This protein binds this small molecule.
Small molecule (SMILES): Cc1cc(CCCCCOc2ccc(C3=NCCO3)cc2)on1

Sequence of chain 11.C:
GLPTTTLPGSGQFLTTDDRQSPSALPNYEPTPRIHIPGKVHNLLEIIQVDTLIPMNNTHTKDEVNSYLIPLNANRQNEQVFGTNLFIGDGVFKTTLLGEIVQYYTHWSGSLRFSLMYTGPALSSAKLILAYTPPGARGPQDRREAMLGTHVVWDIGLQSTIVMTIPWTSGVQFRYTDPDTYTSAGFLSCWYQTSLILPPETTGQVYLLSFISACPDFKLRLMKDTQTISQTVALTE

Sequence of chain 11.A:
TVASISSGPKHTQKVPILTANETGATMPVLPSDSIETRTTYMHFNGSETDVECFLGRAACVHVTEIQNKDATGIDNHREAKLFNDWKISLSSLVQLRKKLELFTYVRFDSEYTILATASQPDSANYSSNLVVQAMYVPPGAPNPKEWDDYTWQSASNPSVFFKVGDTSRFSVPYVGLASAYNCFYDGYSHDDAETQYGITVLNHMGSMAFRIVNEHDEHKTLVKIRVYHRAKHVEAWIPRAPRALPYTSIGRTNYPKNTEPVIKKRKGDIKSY

Binding-site contacts:
Ligand atom C4 contacts residue TYR197 of chain 11.A at 3.8 Å (hydrophobic).
Ligand atom C3B contacts residue VAL188 of chain 11.A at 3.8 Å (hydrophobic).
Ligand atom C6B contacts residue ILE104 of chain 11.A at 3.6 Å (hydrophobic).
Ligand atom N3A contacts residue PRO174 of chain 11.A at 3.7 Å.
Ligand atom C4C contacts residue VAL191 of chain 11.A at 3.0 Å (hydrophobic).
Ligand atom C2A contacts residue PHE186 of chain 11.A at 3.3 Å (hydrophobic).
Ligand atom C2C contacts residue MET221 of chain 11.A at 4.0 Å (hydrophobic).
Ligand atom C4A contacts residue PRO174 of chain 11.A at 3.1 Å (hydrophobic).
Ligand atom C5B contacts residue MET224 of chain 11.A at 3.8 Å (hydrophobic).
Ligand atom O1B contacts residue ILE104 of chain 11.A at 3.9 Å.
Ligand atom N3A contacts residue TYR152 of chain 11.A at 3.5 Å.
Ligand atom C1C contacts residue LEU106 of chain 11.A at 3.8 Å (hydrophobic).
Ligand atom C4 contacts residue LEU106 of chain 11.A at 3.9 Å (hydrophobic).
Ligand atom C5B contacts residue TYR128 of chain 11.A at 4.0 Å (hydrophobic).
Ligand atom C1B contacts residue VAL188 of chain 11.A at 3.8 Å (hydrophobic).
Ligand atom C2B contacts residue VAL188 of chain 11.A at 3.5 Å (hydrophobic).
Ligand atom C4B contacts residue PHE186 of chain 11.A at 3.6 Å (hydrophobic).
Ligand atom C5A contacts residue ALA150 of chain 11.A at 3.6 Å (hydrophobic).
Ligand atom N3A contacts residue ALA24 of chain 11.C at 3.8 Å.
Ligand atom O1B contacts residue TYR128 of chain 11.A at 3.4 Å (h-bond).
Ligand atom C1C contacts residue TYR128 of chain 11.A at 3.7 Å (hydrophobic).
Ligand atom O1 contacts residue MET221 of chain 11.A at 3.9 Å.
Ligand atom C5A contacts residue VAL176 of chain 11.A at 3.6 Å (hydrophobic).
Ligand atom N3A contacts residue PHE186 of chain 11.A at 4.0 Å.
Ligand atom C5C contacts residue VAL191 of chain 11.A at 3.8 Å (hydrophobic).
Ligand atom C2C contacts residue TYR197 of chain 11.A at 3.7 Å (hydrophobic).
Ligand atom C5B contacts residue PHE186 of chain 11.A at 3.9 Å (hydrophobic).
Ligand atom O1 contacts residue LEU106 of chain 11.A at 3.8 Å.
Ligand atom C4C contacts residue VAL188 of chain 11.A at 3.7 Å (hydrophobic).
Ligand atom C5 contacts residue LEU106 of chain 11.A at 3.8 Å (hydrophobic).
Ligand atom C2A contacts residue TYR152 of chain 11.A at 3.6 Å (hydrophobic).
Ligand atom C5A contacts residue PHE186 of chain 11.A at 3.5 Å (hydrophobic).
Ligand atom N2 contacts residue LEU106 of chain 11.A at 3.8 Å.
Ligand atom O1A contacts residue PHE186 of chain 11.A at 3.0 Å.
Ligand atom C4B contacts residue TYR152 of chain 11.A at 3.8 Å (hydrophobic).
Ligand atom C3B contacts residue TYR152 of chain 11.A at 3.7 Å (hydrophobic).
Ligand atom C3C contacts residue TYR128 of chain 11.A at 3.4 Å (hydrophobic).
Ligand atom C6B contacts residue TYR128 of chain 11.A at 3.3 Å (hydrophobic).
Ligand atom C1B contacts residue ILE104 of chain 11.A at 4.0 Å (hydrophobic).
Ligand atom C1B contacts residue TYR128 of chain 11.A at 3.6 Å (hydrophobic).